Binding-site contacts:
Ligand atom N1 contacts residue HIS41 of chain 1.A at 3.4 Å (h-bond).
Ligand atom O contacts residue SER46 of chain 1.A at 2.6 Å (h-bond).
Ligand atom C21 contacts residue HIS163 of chain 1.A at 3.7 Å.
Ligand atom C4 contacts residue THR25 of chain 1.A at 3.4 Å.
Ligand atom C26 contacts residue ASN142 of chain 1.A at 3.7 Å.
Ligand atom C16 contacts residue HIS164 of chain 1.A at 3.2 Å.
Ligand atom O3 contacts residue MET165 of chain 1.A at 3.3 Å.
Ligand atom C21 contacts residue PHE140 of chain 1.A at 3.5 Å (hydrophobic).
Ligand atom C14 contacts residue MET49 of chain 1.A at 3.6 Å (hydrophobic).
Ligand atom CL contacts residue HIS164 of chain 1.A at 3.7 Å.
Ligand atom C1 contacts residue SER46 of chain 1.A at 3.5 Å.
Ligand atom N3 contacts residue SER144 of chain 1.A at 3.7 Å.
Ligand atom C13 contacts residue ARG188 of chain 1.A at 3.6 Å.
Ligand atom C14 contacts residue ARG188 of chain 1.A at 3.5 Å.
Ligand atom C25 contacts residue ASN142 of chain 1.A at 3.5 Å.
Ligand atom N3 contacts residue GLU166 of chain 1.A at 3.8 Å.
Ligand atom O2 contacts residue DMS1 of chain 1.E at 3.6 Å (h-bond).
Ligand atom O1 contacts residue MET49 of chain 1.A at 3.7 Å.
Ligand atom C15 contacts residue MET165 of chain 1.A at 3.3 Å (hydrophobic).
Ligand atom C15 contacts residue MET49 of chain 1.A at 3.7 Å (hydrophobic).
Ligand atom C23 contacts residue PHE140 of chain 1.A at 3.5 Å (hydrophobic).
Ligand atom C16 contacts residue MET165 of chain 1.A at 3.5 Å (hydrophobic).
Ligand atom C23 contacts residue GLU166 of chain 1.A at 3.5 Å.
Ligand atom C13 contacts residue DMS1 of chain 1.E at 3.7 Å.
Ligand atom C3 contacts residue HIS41 of chain 1.A at 3.3 Å.
Ligand atom C21 contacts residue GLU166 of chain 1.A at 3.5 Å.
Ligand atom CL contacts residue ASP187 of chain 1.A at 3.4 Å.
Ligand atom C22 contacts residue GLU166 of chain 1.A at 3.7 Å.
Ligand atom C12 contacts residue GLN189 of chain 1.A at 3.6 Å.
Ligand atom C21 contacts residue LEU141 of chain 1.A at 3.6 Å (hydrophobic).
Ligand atom N3 contacts residue HIS163 of chain 1.A at 2.5 Å (h-bond).
Ligand atom C22 contacts residue LEU141 of chain 1.A at 3.8 Å (hydrophobic).
Ligand atom C7 contacts residue HIS41 of chain 1.A at 3.6 Å.
Ligand atom O2 contacts residue GLN189 of chain 1.A at 2.8 Å (h-bond).
Ligand atom CL contacts residue MET165 of chain 1.A at 3.5 Å.
Ligand atom C20 contacts residue HIS163 of chain 1.A at 3.1 Å.
Ligand atom C14 contacts residue MET165 of chain 1.A at 3.7 Å (hydrophobic).
Ligand atom C11 contacts residue GLN189 of chain 1.A at 3.6 Å.
Ligand atom C4 contacts residue HIS41 of chain 1.A at 3.4 Å.
Ligand atom O3 contacts residue GLU166 of chain 1.A at 2.8 Å (salt-bridge).

A small-molecule ligand and the protein it binds are described below.
Small molecule (SMILES): CC(=O)N1C[C@H]2C[C@@H]1CN2C(=O)C[C@@]1(C(=O)Nc2cncc3ccccc23)CCOc2ccc(Cl)cc21

Sequence of chain 1.A:
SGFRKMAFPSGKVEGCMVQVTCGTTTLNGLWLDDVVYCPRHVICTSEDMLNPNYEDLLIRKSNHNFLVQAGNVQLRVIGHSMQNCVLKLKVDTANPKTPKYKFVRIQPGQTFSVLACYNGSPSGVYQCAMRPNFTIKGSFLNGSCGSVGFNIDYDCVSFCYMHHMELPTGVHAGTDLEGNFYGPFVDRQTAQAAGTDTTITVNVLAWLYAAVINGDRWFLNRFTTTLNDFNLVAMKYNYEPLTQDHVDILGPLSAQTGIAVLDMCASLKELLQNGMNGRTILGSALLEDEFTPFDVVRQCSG

Sequence of chain 1.B:
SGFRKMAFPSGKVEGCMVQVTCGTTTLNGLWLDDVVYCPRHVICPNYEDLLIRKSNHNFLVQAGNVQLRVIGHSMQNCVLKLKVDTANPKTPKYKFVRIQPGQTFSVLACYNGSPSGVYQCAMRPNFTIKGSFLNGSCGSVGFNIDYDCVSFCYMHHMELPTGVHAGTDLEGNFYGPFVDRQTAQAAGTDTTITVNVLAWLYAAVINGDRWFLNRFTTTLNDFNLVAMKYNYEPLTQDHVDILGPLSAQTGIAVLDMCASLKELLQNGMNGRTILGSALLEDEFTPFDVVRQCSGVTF